Sequence of chain 1.RB:
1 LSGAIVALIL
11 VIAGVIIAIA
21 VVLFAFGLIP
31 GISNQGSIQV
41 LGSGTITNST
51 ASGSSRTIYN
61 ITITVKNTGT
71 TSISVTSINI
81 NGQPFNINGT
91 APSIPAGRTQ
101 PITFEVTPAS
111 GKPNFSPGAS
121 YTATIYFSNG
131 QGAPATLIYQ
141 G

A small-molecule ligand and the protein it binds are described below.
Small molecule (SMILES): CC(=O)N[C@H]1[C@H](O[C@H]2[C@H](O)[C@@H](NC(C)=O)CO[C@@H]2CO)O[C@H](CO)[C@@H](O)[C@@H]1O

Binding-site contacts:
Ligand atom O5 contacts residue THR50 of chain 1.RB at 4.0 Å.
Ligand atom C1 contacts residue THR50 of chain 1.RB at 3.7 Å.
Ligand atom C1 contacts residue ASN48 of chain 1.RB at 1.4 Å.
Ligand atom C8 contacts residue ASN48 of chain 1.RB at 4.4 Å.
Ligand atom C8 contacts residue TYR139 of chain 1.RB at 3.7 Å (hydrophobic).
Ligand atom C2 contacts residue ASN48 of chain 1.RB at 2.5 Å.
Ligand atom O6 contacts residue THR50 of chain 1.RB at 2.8 Å (h-bond).
Ligand atom O7 contacts residue THR57 of chain 1.RB at 3.1 Å.
Ligand atom C3 contacts residue THR57 of chain 1.RB at 4.3 Å.
Ligand atom O6 contacts residue ALA51 of chain 1.RB at 4.2 Å.
Ligand atom C5 contacts residue ASN48 of chain 1.RB at 3.6 Å.
Ligand atom N2 contacts residue ASN48 of chain 1.RB at 2.9 Å (h-bond).
Ligand atom C4 contacts residue ASN48 of chain 1.RB at 4.3 Å.
Ligand atom C3 contacts residue ASN48 of chain 1.RB at 3.8 Å.
Ligand atom C6 contacts residue THR50 of chain 1.RB at 3.7 Å.
Ligand atom O6 contacts residue SER52 of chain 1.RB at 4.4 Å.
Ligand atom C8 contacts residue TYR59 of chain 1.RB at 3.2 Å (hydrophobic).
Ligand atom C8 contacts residue THR57 of chain 1.RB at 3.9 Å.
Ligand atom C8 contacts residue THR50 of chain 1.RB at 4.4 Å.
Ligand atom N2 contacts residue THR57 of chain 1.RB at 4.4 Å.
Ligand atom C7 contacts residue TYR139 of chain 1.RB at 3.7 Å (hydrophobic).
Ligand atom C8 contacts residue SER54 of chain 1.RB at 3.1 Å.
Ligand atom C7 contacts residue THR57 of chain 1.RB at 3.8 Å.
Ligand atom N2 contacts residue TYR59 of chain 1.RB at 4.2 Å.
Ligand atom C8 contacts residue ARG56 of chain 1.RB at 3.7 Å.
Ligand atom C8 contacts residue SER55 of chain 1.RB at 4.2 Å.
Ligand atom O5 contacts residue ASN48 of chain 1.RB at 2.4 Å (h-bond).
Ligand atom C7 contacts residue ASN48 of chain 1.RB at 3.2 Å.
Ligand atom C8 contacts residue PRO113 of chain 1.RB at 4.3 Å (hydrophobic).
Ligand atom C5 contacts residue THR50 of chain 1.RB at 3.8 Å.
Ligand atom O7 contacts residue TYR139 of chain 1.RB at 3.2 Å (h-bond).
Ligand atom C3 contacts residue THR50 of chain 1.RB at 4.5 Å.
Ligand atom O7 contacts residue ASN48 of chain 1.RB at 3.3 Å (h-bond).
Ligand atom C7 contacts residue SER54 of chain 1.RB at 4.3 Å.
Ligand atom C7 contacts residue TYR59 of chain 1.RB at 4.2 Å (hydrophobic).